Sequence of chain 2.D:
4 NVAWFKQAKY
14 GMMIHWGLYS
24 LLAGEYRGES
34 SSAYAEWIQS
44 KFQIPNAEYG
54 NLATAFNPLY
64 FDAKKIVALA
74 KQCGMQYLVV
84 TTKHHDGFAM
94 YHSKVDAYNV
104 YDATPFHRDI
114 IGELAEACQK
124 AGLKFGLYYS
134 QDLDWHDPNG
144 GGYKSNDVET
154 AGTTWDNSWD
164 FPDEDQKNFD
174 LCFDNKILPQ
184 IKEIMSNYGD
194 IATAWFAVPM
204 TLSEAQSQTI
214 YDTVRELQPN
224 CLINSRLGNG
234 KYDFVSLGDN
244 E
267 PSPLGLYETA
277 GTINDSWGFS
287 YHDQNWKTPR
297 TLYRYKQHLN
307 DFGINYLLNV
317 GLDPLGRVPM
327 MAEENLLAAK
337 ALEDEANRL

The small molecule below binds the protein below.
Small molecule (SMILES): CC(=O)N[C@@H]1[C@@H](O)[C@H](O)[C@@H](CO[C@@H]2O[C@@H](C)[C@@H](O)[C@@H](O)[C@@H]2O)O[C@H]1O

Binding-site contacts:
Ligand atom O4 contacts residue HIS87 of chain 2.D at 3.2 Å (h-bond).
Ligand atom O4 contacts residue TYR131 of chain 2.D at 4.0 Å.
Ligand atom O2 contacts residue TRP40 of chain 2.D at 3.0 Å (h-bond).
Ligand atom C6 contacts residue HIS18 of chain 2.D at 3.8 Å.
Ligand atom C3 contacts residue HIS88 of chain 2.D at 3.6 Å.
Ligand atom O5 contacts residue TYR37 of chain 2.D at 3.8 Å.
Ligand atom O4 contacts residue HIS88 of chain 2.D at 3.7 Å.
Ligand atom O3 contacts residue HIS88 of chain 2.D at 3.1 Å (h-bond).
Ligand atom O3 contacts residue ALA154 of chain 2.D at 4.2 Å.
Ligand atom O7 contacts residue ALA154 of chain 2.D at 3.1 Å (h-bond).
Ligand atom O4 contacts residue TRP40 of chain 2.D at 4.2 Å.
Ligand atom O7 contacts residue GLU152 of chain 2.D at 3.7 Å.
Ligand atom C4 contacts residue TRP283 of chain 2.D at 4.0 Å (hydrophobic).
Ligand atom O3 contacts residue TRP158 of chain 2.D at 3.3 Å.
Ligand atom C6 contacts residue TRP283 of chain 2.D at 3.9 Å (hydrophobic).
Ligand atom C1 contacts residue TYR37 of chain 2.D at 4.0 Å (hydrophobic).
Ligand atom O4 contacts residue TRP158 of chain 2.D at 3.0 Å.
Ligand atom C5 contacts residue TRP283 of chain 2.D at 4.1 Å (hydrophobic).
Ligand atom C8 contacts residue GLU152 of chain 2.D at 3.7 Å.
Ligand atom C4 contacts residue TRP158 of chain 2.D at 3.9 Å (hydrophobic).
Ligand atom O3 contacts residue TRP40 of chain 2.D at 2.6 Å (h-bond).
Ligand atom C3 contacts residue GLU39 of chain 2.D at 3.9 Å.
Ligand atom C2 contacts residue HIS88 of chain 2.D at 3.0 Å.
Ligand atom O3 contacts residue THR153 of chain 2.D at 4.1 Å.
Ligand atom C7 contacts residue THR153 of chain 2.D at 4.2 Å.
Ligand atom O7 contacts residue THR153 of chain 2.D at 3.1 Å.
Ligand atom C2 contacts residue TRP40 of chain 2.D at 3.7 Å (hydrophobic).
Ligand atom O2 contacts residue HIS88 of chain 2.D at 3.1 Å (h-bond).
Ligand atom O3 contacts residue HIS87 of chain 2.D at 3.6 Å.
Ligand atom C4 contacts residue GLU39 of chain 2.D at 4.2 Å.
Ligand atom O4 contacts residue HIS18 of chain 2.D at 2.9 Å (h-bond).
Ligand atom C2 contacts residue TYR37 of chain 2.D at 4.1 Å (hydrophobic).
Ligand atom C7 contacts residue ALA154 of chain 2.D at 4.3 Å (hydrophobic).
Ligand atom C3 contacts residue TRP158 of chain 2.D at 3.7 Å (hydrophobic).
Ligand atom O1 contacts residue TYR37 of chain 2.D at 3.2 Å (h-bond).
Ligand atom C1 contacts residue HIS88 of chain 2.D at 4.3 Å.
Ligand atom O3 contacts residue GLU39 of chain 2.D at 3.3 Å (salt-bridge).
Ligand atom C3 contacts residue TRP40 of chain 2.D at 3.4 Å (hydrophobic).
Ligand atom C7 contacts residue GLU152 of chain 2.D at 3.9 Å.
Ligand atom C4 contacts residue HIS18 of chain 2.D at 3.6 Å.